Binding-site contacts:
Ligand atom S12 contacts residue GLN189 of chain 2.A at 4.2 Å.
Ligand atom C04 contacts residue HIS41 of chain 2.A at 3.4 Å.
Ligand atom C05 contacts residue ARG188 of chain 2.A at 3.5 Å.
Ligand atom C08 contacts residue THR190 of chain 2.A at 4.3 Å.
Ligand atom O13 contacts residue GLN189 of chain 2.A at 3.2 Å.
Ligand atom C11 contacts residue GLN189 of chain 2.A at 3.9 Å.
Ligand atom N15 contacts residue THR190 of chain 2.A at 3.9 Å.
Ligand atom C01 contacts residue GLN189 of chain 2.A at 3.7 Å.
Ligand atom C05 contacts residue ASP187 of chain 2.A at 3.6 Å.
Ligand atom S12 contacts residue GLU166 of chain 2.A at 3.8 Å.
Ligand atom N02 contacts residue GLN189 of chain 2.A at 4.3 Å.
Ligand atom C04 contacts residue MET49 of chain 2.A at 3.5 Å (hydrophobic).
Ligand atom C03 contacts residue HIS41 of chain 2.A at 4.0 Å.
Ligand atom C09 contacts residue GLU166 of chain 2.A at 4.0 Å.
Ligand atom N15 contacts residue PRO168 of chain 2.A at 3.4 Å.
Ligand atom N15 contacts residue LEU167 of chain 2.A at 4.4 Å.
Ligand atom C08 contacts residue GLN189 of chain 2.A at 3.7 Å.
Ligand atom C07 contacts residue ARG188 of chain 2.A at 3.0 Å.
Ligand atom N15 contacts residue GLU166 of chain 2.A at 4.0 Å.
Ligand atom C06 contacts residue GLN189 of chain 2.A at 3.7 Å.
Ligand atom C08 contacts residue ARG188 of chain 2.A at 3.5 Å.
Ligand atom C07 contacts residue GLN192 of chain 2.A at 4.2 Å.
Ligand atom C06 contacts residue MET165 of chain 2.A at 3.9 Å (hydrophobic).
Ligand atom C06 contacts residue ARG188 of chain 2.A at 3.7 Å.
Ligand atom O14 contacts residue GLU166 of chain 2.A at 3.1 Å (salt-bridge).
Ligand atom N02 contacts residue MET49 of chain 2.A at 3.4 Å.
Ligand atom C10 contacts residue GLN189 of chain 2.A at 3.8 Å.
Ligand atom C01 contacts residue MET49 of chain 2.A at 3.3 Å (hydrophobic).
Ligand atom C05 contacts residue MET49 of chain 2.A at 3.7 Å (hydrophobic).
Ligand atom C08 contacts residue MET165 of chain 2.A at 4.1 Å (hydrophobic).
Ligand atom C08 contacts residue GLU166 of chain 2.A at 4.2 Å.
Ligand atom C05 contacts residue GLN189 of chain 2.A at 4.0 Å.
Ligand atom C11 contacts residue MET165 of chain 2.A at 4.4 Å (hydrophobic).
Ligand atom C04 contacts residue HIS164 of chain 2.A at 4.3 Å.
Ligand atom C09 contacts residue GLN189 of chain 2.A at 3.8 Å.
Ligand atom C03 contacts residue MET49 of chain 2.A at 3.6 Å (hydrophobic).
Ligand atom C07 contacts residue GLN189 of chain 2.A at 3.8 Å.
Ligand atom C04 contacts residue MET165 of chain 2.A at 4.2 Å (hydrophobic).
Ligand atom C07 contacts residue MET165 of chain 2.A at 3.7 Å (hydrophobic).
Ligand atom C05 contacts residue MET165 of chain 2.A at 4.2 Å (hydrophobic).

Sequence of chain 2.A:
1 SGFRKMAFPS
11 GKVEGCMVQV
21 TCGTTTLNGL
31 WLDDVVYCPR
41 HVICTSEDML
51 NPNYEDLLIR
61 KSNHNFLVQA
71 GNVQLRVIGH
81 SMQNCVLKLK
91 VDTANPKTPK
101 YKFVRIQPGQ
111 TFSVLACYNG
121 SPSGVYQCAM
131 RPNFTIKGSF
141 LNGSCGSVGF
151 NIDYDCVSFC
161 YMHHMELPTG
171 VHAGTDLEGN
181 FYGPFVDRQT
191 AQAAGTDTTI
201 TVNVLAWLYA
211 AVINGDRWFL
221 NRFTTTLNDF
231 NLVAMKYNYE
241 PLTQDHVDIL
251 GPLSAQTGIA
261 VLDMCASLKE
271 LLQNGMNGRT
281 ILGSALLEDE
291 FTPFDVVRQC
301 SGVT

A protein and the small-molecule ligand that binds it are described below.
Small molecule (SMILES): CN1CCCc2ccc(S(N)(=O)=O)cc21